This small molecule binds to this protein.
Small molecule (SMILES): CO/C=C(/C(=O)OC)c1ccccc1Oc1cc(Oc2ccccc2C#N)ncn1

Binding-site contacts:
Ligand atom C20 contacts residue TYR274 of chain 1.C at 3.0 Å (hydrophobic).
Ligand atom C10 contacts residue ILE147 of chain 1.C at 3.5 Å (hydrophobic).
Ligand atom C3 contacts residue LEU295 of chain 1.C at 3.4 Å (hydrophobic).
Ligand atom O3 contacts residue PHE275 of chain 1.C at 3.4 Å.
Ligand atom O3 contacts residue GLU272 of chain 1.C at 3.1 Å (salt-bridge).
Ligand atom C14 contacts residue PRO271 of chain 1.C at 3.5 Å (hydrophobic).
Ligand atom C4 contacts residue VAL299 of chain 1.C at 3.5 Å (hydrophobic).
Ligand atom C15 contacts residue GLY143 of chain 1.C at 3.6 Å.
Ligand atom N3 contacts residue PRO271 of chain 1.C at 3.4 Å.
Ligand atom O4 contacts residue TYR132 of chain 1.C at 3.3 Å.
Ligand atom C5 contacts residue MET125 of chain 1.C at 3.7 Å (hydrophobic).
Ligand atom C20 contacts residue GLU272 of chain 1.C at 3.6 Å.
Ligand atom C15 contacts residue PRO271 of chain 1.C at 3.5 Å (hydrophobic).
Ligand atom O2 contacts residue ILE147 of chain 1.C at 3.3 Å.
Ligand atom C2 contacts residue LEU295 of chain 1.C at 3.6 Å (hydrophobic).
Ligand atom O5 contacts residue GLY143 of chain 1.C at 3.5 Å.
Ligand atom C22 contacts residue PHE129 of chain 1.C at 3.2 Å (hydrophobic).
Ligand atom O2 contacts residue PHE129 of chain 1.C at 3.5 Å.
Ligand atom O5 contacts residue PHE129 of chain 1.C at 3.2 Å.
Ligand atom C5 contacts residue ALA278 of chain 1.C at 3.7 Å (hydrophobic).
Ligand atom N1 contacts residue PHE151 of chain 1.C at 3.6 Å.
Ligand atom C11 contacts residue PHE275 of chain 1.C at 3.5 Å (hydrophobic).
Ligand atom C22 contacts residue ALA144 of chain 1.C at 3.4 Å (hydrophobic).
Ligand atom O5 contacts residue ALA144 of chain 1.C at 3.6 Å (h-bond).
Ligand atom C18 contacts residue TYR132 of chain 1.C at 3.5 Å (hydrophobic).
Ligand atom C16 contacts residue PRO271 of chain 1.C at 3.5 Å (hydrophobic).
Ligand atom C12 contacts residue PRO271 of chain 1.C at 3.7 Å (hydrophobic).
Ligand atom C15 contacts residue LYS270 of chain 1.C at 3.2 Å.
Ligand atom C14 contacts residue LYS270 of chain 1.C at 3.6 Å.
Ligand atom C9 contacts residue PHE275 of chain 1.C at 3.6 Å (hydrophobic).
Ligand atom C5 contacts residue VAL299 of chain 1.C at 3.6 Å (hydrophobic).
Ligand atom C21 contacts residue PHE129 of chain 1.C at 3.4 Å (hydrophobic).
Ligand atom N1 contacts residue LEU295 of chain 1.C at 3.7 Å.
Ligand atom C22 contacts residue VAL133 of chain 1.C at 3.3 Å (hydrophobic).
Ligand atom O3 contacts residue PRO271 of chain 1.C at 3.2 Å.
Ligand atom C21 contacts residue TYR132 of chain 1.C at 3.2 Å (hydrophobic).
Ligand atom C10 contacts residue PHE275 of chain 1.C at 3.6 Å (hydrophobic).
Ligand atom C1 contacts residue LEU295 of chain 1.C at 3.6 Å (hydrophobic).
Ligand atom C13 contacts residue ILE147 of chain 1.C at 3.6 Å (hydrophobic).
Ligand atom C4 contacts residue LEU295 of chain 1.C at 3.6 Å (hydrophobic).

Sequence of chain 1.C:
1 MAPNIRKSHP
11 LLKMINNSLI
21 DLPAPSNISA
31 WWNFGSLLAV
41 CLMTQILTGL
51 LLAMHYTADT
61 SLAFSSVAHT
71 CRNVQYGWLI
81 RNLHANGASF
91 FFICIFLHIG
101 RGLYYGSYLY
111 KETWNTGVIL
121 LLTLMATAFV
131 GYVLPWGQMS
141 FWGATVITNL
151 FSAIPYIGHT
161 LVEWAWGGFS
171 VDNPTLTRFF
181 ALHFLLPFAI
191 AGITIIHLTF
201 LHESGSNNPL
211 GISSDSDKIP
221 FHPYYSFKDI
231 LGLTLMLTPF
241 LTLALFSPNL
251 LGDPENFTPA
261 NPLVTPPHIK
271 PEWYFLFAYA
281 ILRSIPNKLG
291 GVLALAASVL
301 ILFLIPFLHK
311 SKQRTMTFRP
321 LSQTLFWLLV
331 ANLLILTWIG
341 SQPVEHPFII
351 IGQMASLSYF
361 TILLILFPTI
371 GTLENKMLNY